Binding-site contacts:
Ligand atom N contacts residue THR1065 of chain 5.F at 3.8 Å.
Ligand atom NH1 contacts residue ASP1073 of chain 5.F at 3.4 Å (salt-bridge).
Ligand atom NH1 contacts residue ASN1069 of chain 5.F at 2.6 Å (h-bond).
Ligand atom O contacts residue THR1065 of chain 5.F at 2.7 Å.
Ligand atom CE2 contacts residue GLN1074 of chain 5.F at 3.3 Å.
Ligand atom CD contacts residue ASN1069 of chain 5.F at 3.7 Å.
Ligand atom C contacts residue THR1065 of chain 5.F at 2.9 Å.
Ligand atom CG1 contacts residue PHE1068 of chain 5.F at 3.6 Å (hydrophobic).
Ligand atom CG contacts residue THR1065 of chain 5.F at 3.6 Å.
Ligand atom O contacts residue ASN1069 of chain 5.F at 3.0 Å (h-bond).
Ligand atom NH1 contacts residue GLN1074 of chain 5.F at 3.8 Å.
Ligand atom O contacts residue THR1065 of chain 5.F at 3.5 Å (h-bond).
Ligand atom CB contacts residue GLN1074 of chain 5.F at 3.3 Å.
Ligand atom CD1 contacts residue ARG1049 of chain 5.F at 3.0 Å.
Ligand atom CD2 contacts residue ALA1075 of chain 5.F at 3.6 Å (hydrophobic).
Ligand atom C contacts residue ASN1069 of chain 5.F at 3.8 Å.
Ligand atom N contacts residue THR1065 of chain 5.F at 2.3 Å (h-bond).
Ligand atom CA contacts residue THR1065 of chain 5.F at 3.4 Å.
Ligand atom CB contacts residue GLN1074 of chain 5.F at 3.7 Å.
Ligand atom C contacts residue THR1065 of chain 5.F at 3.7 Å.
Ligand atom CZ contacts residue GLN1074 of chain 5.F at 3.4 Å.
Ligand atom CZ contacts residue ASP1073 of chain 5.F at 3.6 Å.
Ligand atom N contacts residue ASN1069 of chain 5.F at 3.0 Å (h-bond).
Ligand atom NZ contacts residue ASP1073 of chain 5.F at 3.3 Å (salt-bridge).
Ligand atom CD1 contacts residue PHE1068 of chain 5.F at 3.5 Å (hydrophobic).
Ligand atom CD1 contacts residue THR1065 of chain 5.F at 2.6 Å.
Ligand atom CA contacts residue THR1065 of chain 5.F at 2.7 Å.
Ligand atom NE contacts residue GLN1074 of chain 5.F at 3.6 Å (h-bond).
Ligand atom CD1 contacts residue LEU1064 of chain 5.F at 3.4 Å (hydrophobic).
Ligand atom CG contacts residue GLN1074 of chain 5.F at 3.5 Å.
Ligand atom NH2 contacts residue ASP1073 of chain 5.F at 3.0 Å (salt-bridge).
Ligand atom O contacts residue ARG1049 of chain 5.F at 3.0 Å.
Ligand atom CD contacts residue GLN1074 of chain 5.F at 2.8 Å.
Ligand atom C contacts residue ASN1069 of chain 5.F at 3.7 Å.
Ligand atom CD1 contacts residue ILE1053 of chain 5.F at 3.6 Å (hydrophobic).
Ligand atom CB contacts residue THR1065 of chain 5.F at 3.6 Å.
Ligand atom CD2 contacts residue GLN1074 of chain 5.F at 3.2 Å.
Ligand atom CA contacts residue ASN1069 of chain 5.F at 3.4 Å.
Ligand atom CG2 contacts residue ASN1069 of chain 5.F at 3.3 Å.
Ligand atom CG2 contacts residue PHE1068 of chain 5.F at 3.6 Å (hydrophobic).

A small-molecule ligand and the protein it binds are described below.
Small molecule (SMILES): CC[C@H](C)[C@H](NC(=O)[C@@H](NC(=O)[C@H](CC(C)C)NC(=O)[C@@H](N)CCCCN)C(C)C)C(=O)N[C@@H](CC(N)=O)C(=O)N[C@@H](CCCCN)C(=O)N[C@@H](CC(=O)O)C(=O)N[C@@H](CCSC)C(=O)N[C@@H](CCCN=C(N)N)C(=O)N[C@H](C(=O)N[C@@H](CC(=O)O)C(=O)N[C@@H](CC(C)C)C(=O)N[C@@H](Cc1ccccc1)C(=O)N[C@@H](CO)C(=O)N1CCC[C@H]1C(=O)N1CCC[C@H]1C(=O)N[C@H](C=O)CC(N)=O)[C@@H](C)O

Sequence of chain 5.F:
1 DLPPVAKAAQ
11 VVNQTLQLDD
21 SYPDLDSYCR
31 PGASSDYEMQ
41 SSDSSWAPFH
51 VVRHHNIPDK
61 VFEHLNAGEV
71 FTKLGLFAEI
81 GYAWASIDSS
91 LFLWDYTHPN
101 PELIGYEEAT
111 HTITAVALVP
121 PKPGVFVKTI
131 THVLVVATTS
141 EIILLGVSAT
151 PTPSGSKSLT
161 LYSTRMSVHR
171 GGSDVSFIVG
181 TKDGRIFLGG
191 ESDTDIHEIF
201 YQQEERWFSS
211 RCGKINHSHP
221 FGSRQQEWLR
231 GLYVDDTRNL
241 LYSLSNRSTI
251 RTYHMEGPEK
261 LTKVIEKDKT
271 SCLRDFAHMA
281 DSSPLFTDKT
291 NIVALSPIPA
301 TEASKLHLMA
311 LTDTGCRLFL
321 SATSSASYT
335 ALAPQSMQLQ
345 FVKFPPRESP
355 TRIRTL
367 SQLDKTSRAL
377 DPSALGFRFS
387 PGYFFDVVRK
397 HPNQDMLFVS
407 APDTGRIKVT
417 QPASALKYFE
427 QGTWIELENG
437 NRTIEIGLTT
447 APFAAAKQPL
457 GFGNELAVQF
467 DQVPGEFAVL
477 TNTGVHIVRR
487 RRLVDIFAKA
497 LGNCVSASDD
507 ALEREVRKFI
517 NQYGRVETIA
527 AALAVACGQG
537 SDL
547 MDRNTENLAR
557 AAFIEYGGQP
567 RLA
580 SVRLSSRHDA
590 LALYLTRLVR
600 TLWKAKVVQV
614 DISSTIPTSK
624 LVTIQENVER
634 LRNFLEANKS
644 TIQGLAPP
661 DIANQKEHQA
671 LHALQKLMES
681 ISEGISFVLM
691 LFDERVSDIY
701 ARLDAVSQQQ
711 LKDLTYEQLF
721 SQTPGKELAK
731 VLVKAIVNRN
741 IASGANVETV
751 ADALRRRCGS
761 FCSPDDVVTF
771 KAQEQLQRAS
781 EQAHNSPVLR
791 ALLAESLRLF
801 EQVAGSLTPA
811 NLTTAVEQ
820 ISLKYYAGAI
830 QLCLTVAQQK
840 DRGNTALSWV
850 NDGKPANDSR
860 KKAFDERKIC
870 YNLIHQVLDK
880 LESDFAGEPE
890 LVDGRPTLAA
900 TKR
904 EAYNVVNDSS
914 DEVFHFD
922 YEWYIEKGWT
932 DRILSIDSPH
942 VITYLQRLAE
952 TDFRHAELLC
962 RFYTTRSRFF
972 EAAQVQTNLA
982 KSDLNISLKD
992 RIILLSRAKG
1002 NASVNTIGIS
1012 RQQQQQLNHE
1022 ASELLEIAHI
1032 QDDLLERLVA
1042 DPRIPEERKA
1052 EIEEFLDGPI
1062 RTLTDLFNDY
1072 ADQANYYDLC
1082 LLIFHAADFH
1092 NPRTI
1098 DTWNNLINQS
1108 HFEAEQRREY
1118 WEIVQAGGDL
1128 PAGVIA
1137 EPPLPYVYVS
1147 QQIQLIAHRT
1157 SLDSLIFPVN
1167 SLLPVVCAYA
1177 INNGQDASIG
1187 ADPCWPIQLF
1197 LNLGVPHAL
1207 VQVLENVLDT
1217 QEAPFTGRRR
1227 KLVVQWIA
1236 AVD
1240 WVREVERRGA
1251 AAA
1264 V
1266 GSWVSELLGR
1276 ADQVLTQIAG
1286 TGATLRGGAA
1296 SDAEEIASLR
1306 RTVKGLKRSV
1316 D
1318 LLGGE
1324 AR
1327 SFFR